This protein binds this small molecule.
Small molecule (SMILES): CC(=O)N[C@@H]1[C@@H](O)[C@H](O)[C@@H](CO)O[C@H]1O

Sequence of chain 1.K:
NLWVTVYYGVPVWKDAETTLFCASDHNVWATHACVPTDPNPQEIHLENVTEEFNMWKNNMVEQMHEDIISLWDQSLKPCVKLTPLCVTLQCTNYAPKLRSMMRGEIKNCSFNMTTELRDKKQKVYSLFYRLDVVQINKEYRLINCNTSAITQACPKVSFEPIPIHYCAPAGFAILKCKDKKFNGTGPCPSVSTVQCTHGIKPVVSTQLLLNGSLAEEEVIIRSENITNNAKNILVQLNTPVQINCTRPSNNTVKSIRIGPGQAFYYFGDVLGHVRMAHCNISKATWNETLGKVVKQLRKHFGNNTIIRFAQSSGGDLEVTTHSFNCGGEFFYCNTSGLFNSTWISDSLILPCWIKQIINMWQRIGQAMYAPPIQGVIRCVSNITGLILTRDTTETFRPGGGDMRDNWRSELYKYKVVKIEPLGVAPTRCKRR

Binding-site contacts:
Ligand atom C1 contacts residue GLN263 of chain 1.K at 4.1 Å.
Ligand atom C7 contacts residue ASN265 of chain 1.K at 3.5 Å.
Ligand atom C8 contacts residue SER303 of chain 1.K at 3.6 Å.
Ligand atom C2 contacts residue ASN265 of chain 1.K at 2.3 Å.
Ligand atom O7 contacts residue ASN301 of chain 1.K at 3.9 Å.
Ligand atom O7 contacts residue ASN265 of chain 1.K at 3.8 Å.
Ligand atom C8 contacts residue GLN263 of chain 1.K at 3.8 Å.
Ligand atom O5 contacts residue ASN265 of chain 1.K at 2.4 Å (h-bond).
Ligand atom C8 contacts residue ILE302 of chain 1.K at 4.0 Å (hydrophobic).
Ligand atom C8 contacts residue ASN265 of chain 1.K at 4.4 Å.
Ligand atom C7 contacts residue ASN301 of chain 1.K at 4.1 Å.
Ligand atom O3 contacts residue GLN263 of chain 1.K at 4.3 Å.
Ligand atom C4 contacts residue ASN265 of chain 1.K at 4.1 Å.
Ligand atom N2 contacts residue GLN263 of chain 1.K at 3.7 Å.
Ligand atom C3 contacts residue GLN263 of chain 1.K at 3.7 Å.
Ligand atom O5 contacts residue ARG412 of chain 1.K at 4.4 Å.
Ligand atom C8 contacts residue ASN301 of chain 1.K at 3.2 Å.
Ligand atom N2 contacts residue ASN265 of chain 1.K at 2.8 Å (h-bond).
Ligand atom C1 contacts residue ASN265 of chain 1.K at 1.4 Å.
Ligand atom C3 contacts residue ASN265 of chain 1.K at 3.6 Å.
Ligand atom C2 contacts residue GLN263 of chain 1.K at 4.1 Å.
Ligand atom C5 contacts residue ASN265 of chain 1.K at 3.7 Å.